Sequence of chain 1.B:
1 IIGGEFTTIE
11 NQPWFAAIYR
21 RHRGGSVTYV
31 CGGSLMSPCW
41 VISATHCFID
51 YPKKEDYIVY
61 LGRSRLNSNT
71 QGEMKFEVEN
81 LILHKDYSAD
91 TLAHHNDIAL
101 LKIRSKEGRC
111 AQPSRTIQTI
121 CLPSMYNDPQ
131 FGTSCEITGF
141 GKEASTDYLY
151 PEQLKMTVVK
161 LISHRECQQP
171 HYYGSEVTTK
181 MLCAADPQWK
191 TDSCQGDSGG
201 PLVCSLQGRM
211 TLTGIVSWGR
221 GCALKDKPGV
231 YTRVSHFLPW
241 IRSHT

Binding-site contacts:
Ligand atom C contacts residue GLN118 of chain 1.B at 3.6 Å.
Ligand atom CZ contacts residue ALA111 of chain 1.B at 3.4 Å (hydrophobic).
Ligand atom CE1 contacts residue ALA111 of chain 1.B at 3.5 Å (hydrophobic).
Ligand atom CA contacts residue THR119 of chain 1.B at 3.3 Å.
Ligand atom CD1 contacts residue PRO113 of chain 1.B at 3.6 Å (hydrophobic).
Ligand atom O contacts residue MET210 of chain 1.B at 3.6 Å.
Ligand atom CB contacts residue CYS121 of chain 1.B at 3.0 Å (hydrophobic).
Ligand atom C contacts residue TRP14 of chain 1.B at 3.5 Å (hydrophobic).
Ligand atom CZ contacts residue PRO113 of chain 1.B at 3.2 Å (hydrophobic).
Ligand atom CA contacts residue GLN118 of chain 1.B at 3.2 Å.
Ligand atom O contacts residue CYS121 of chain 1.B at 3.2 Å (h-bond).
Ligand atom CG2 contacts residue ARG115 of chain 1.B at 3.4 Å.
Ligand atom CB contacts residue ILE120 of chain 1.B at 3.7 Å (hydrophobic).
Ligand atom NZ contacts residue GLU136 of chain 1.B at 2.9 Å (salt-bridge).
Ligand atom C contacts residue GLN118 of chain 1.B at 3.7 Å.
Ligand atom N contacts residue THR119 of chain 1.B at 3.6 Å.
Ligand atom CA contacts residue TRP14 of chain 1.B at 3.6 Å (hydrophobic).
Ligand atom CE2 contacts residue PRO113 of chain 1.B at 3.4 Å (hydrophobic).
Ligand atom N contacts residue THR119 of chain 1.B at 2.8 Å (h-bond).
Ligand atom CZ contacts residue GLN112 of chain 1.B at 3.4 Å.
Ligand atom CB contacts residue GLN118 of chain 1.B at 3.4 Å.
Ligand atom O contacts residue GLN118 of chain 1.B at 2.9 Å.
Ligand atom CE contacts residue ASN11 of chain 1.B at 3.1 Å.
Ligand atom C contacts residue CYS121 of chain 1.B at 3.3 Å (hydrophobic).
Ligand atom NZ contacts residue ASN11 of chain 1.B at 2.9 Å (h-bond).
Ligand atom CE1 contacts residue PRO38 of chain 1.B at 3.7 Å (hydrophobic).
Ligand atom C contacts residue PRO113 of chain 1.B at 3.7 Å (hydrophobic).
Ligand atom SG contacts residue CYS121 of chain 1.B at 2.0 Å (h-bond).
Ligand atom O contacts residue PRO113 of chain 1.B at 3.5 Å.
Ligand atom CE1 contacts residue PRO113 of chain 1.B at 3.4 Å (hydrophobic).
Ligand atom CD2 contacts residue THR119 of chain 1.B at 3.7 Å.
Ligand atom NZ contacts residue GLN12 of chain 1.B at 3.4 Å (h-bond).
Ligand atom C contacts residue THR119 of chain 1.B at 3.5 Å.
Ligand atom CE contacts residue TRP14 of chain 1.B at 3.6 Å (hydrophobic).
Ligand atom O contacts residue TRP14 of chain 1.B at 3.5 Å.
Ligand atom CD2 contacts residue GLN118 of chain 1.B at 3.3 Å.
Ligand atom CA contacts residue PRO113 of chain 1.B at 3.7 Å (hydrophobic).
Ligand atom CD contacts residue ASN11 of chain 1.B at 3.5 Å.
Ligand atom CB contacts residue THR119 of chain 1.B at 3.6 Å.
Ligand atom N contacts residue GLN118 of chain 1.B at 2.9 Å (h-bond).

The protein below binds the small molecule below.
Small molecule (SMILES): CC(C)C[C@H](N)C(=O)N[C@@H](CCCC[NH3+])C(=O)N[C@@H](Cc1ccccc1)C(=O)N[C@@H](CCC(N)=O)C(=O)N[C@@H](CS)C(=O)NCC(=O)N[C@@H](CCC(N)=O)C(=O)N[C@@H](CCCC[NH3+])C(=O)N[C@H](C=O)[C@@H](C)O